Binding-site contacts:
Ligand atom C7 contacts residue ALA20 of chain 1.A at 4.3 Å (hydrophobic).
Ligand atom C8 contacts residue ASN21 of chain 1.A at 2.9 Å.
Ligand atom C5 contacts residue ASN21 of chain 1.A at 3.6 Å.
Ligand atom O5 contacts residue ASN21 of chain 1.A at 2.3 Å (h-bond).
Ligand atom N2 contacts residue ASN21 of chain 1.A at 3.2 Å (h-bond).
Ligand atom C4 contacts residue ASN21 of chain 1.A at 4.3 Å.
Ligand atom C3 contacts residue ASN21 of chain 1.A at 3.9 Å.
Ligand atom O7 contacts residue ASN21 of chain 1.A at 4.5 Å.
Ligand atom C1 contacts residue ASN21 of chain 1.A at 1.4 Å.
Ligand atom C7 contacts residue ASN21 of chain 1.A at 3.4 Å.
Ligand atom O7 contacts residue ALA20 of chain 1.A at 3.9 Å.
Ligand atom C2 contacts residue ASN21 of chain 1.A at 2.6 Å.

Sequence of chain 1.A:
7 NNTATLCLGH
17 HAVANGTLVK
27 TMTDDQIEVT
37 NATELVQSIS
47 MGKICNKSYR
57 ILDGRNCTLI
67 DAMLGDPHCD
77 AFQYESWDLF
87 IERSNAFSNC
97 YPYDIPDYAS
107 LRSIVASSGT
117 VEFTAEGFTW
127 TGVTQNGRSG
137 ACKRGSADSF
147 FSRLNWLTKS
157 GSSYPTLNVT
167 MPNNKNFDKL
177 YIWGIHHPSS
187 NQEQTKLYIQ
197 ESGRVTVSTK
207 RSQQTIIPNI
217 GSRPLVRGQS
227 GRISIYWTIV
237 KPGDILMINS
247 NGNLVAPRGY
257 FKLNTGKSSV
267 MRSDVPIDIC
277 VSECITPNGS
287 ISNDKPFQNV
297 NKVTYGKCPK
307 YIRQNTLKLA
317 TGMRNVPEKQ

The protein below binds the small molecule below.
Small molecule (SMILES): CC(=O)N[C@@H]1[C@@H](O)[C@H](O)[C@@H](CO)O[C@H]1O